A small-molecule ligand and the protein it binds are described below.
Small molecule (SMILES): C[C@H]1CNCCc2ccc(Cl)cc21

Binding-site contacts:
Ligand atom C07 contacts residue ASP134 of chain 1.A at 3.7 Å.
Ligand atom C09 contacts residue SER138 of chain 1.A at 4.0 Å.
Ligand atom C06 contacts residue VAL135 of chain 1.A at 3.9 Å (hydrophobic).
Ligand atom C03 contacts residue PHE328 of chain 1.A at 4.2 Å (hydrophobic).
Ligand atom C03 contacts residue VAL135 of chain 1.A at 4.3 Å (hydrophobic).
Ligand atom C05 contacts residue VAL354 of chain 1.A at 3.9 Å (hydrophobic).
Ligand atom N13 contacts residue ASP134 of chain 1.A at 3.7 Å.
Ligand atom C04 contacts residue ASP134 of chain 1.A at 3.9 Å.
Ligand atom CL12 contacts residue PHE214 of chain 1.A at 4.1 Å.
Ligand atom C05 contacts residue ASP134 of chain 1.A at 4.0 Å.
Ligand atom C04 contacts residue SER138 of chain 1.A at 3.7 Å.
Ligand atom C10 contacts residue PHE328 of chain 1.A at 4.5 Å (hydrophobic).
Ligand atom C03 contacts residue ALA222 of chain 1.A at 4.3 Å (hydrophobic).
Ligand atom CL12 contacts residue SER219 of chain 1.A at 3.6 Å.
Ligand atom C09 contacts residue VAL135 of chain 1.A at 4.1 Å (hydrophobic).
Ligand atom N13 contacts residue VAL354 of chain 1.A at 3.5 Å.
Ligand atom C02 contacts residue SER138 of chain 1.A at 3.3 Å.
Ligand atom N13 contacts residue PHE327 of chain 1.A at 3.8 Å.
Ligand atom C01 contacts residue PHE327 of chain 1.A at 4.4 Å (hydrophobic).
Ligand atom C05 contacts residue PHE327 of chain 1.A at 3.9 Å (hydrophobic).
Ligand atom C03 contacts residue SER138 of chain 1.A at 4.3 Å.
Ligand atom C02 contacts residue VAL135 of chain 1.A at 4.3 Å (hydrophobic).
Ligand atom C11 contacts residue VAL135 of chain 1.A at 3.8 Å (hydrophobic).
Ligand atom CL12 contacts residue GLY218 of chain 1.A at 3.9 Å.
Ligand atom C02 contacts residue PHE328 of chain 1.A at 4.3 Å (hydrophobic).
Ligand atom C08 contacts residue VAL135 of chain 1.A at 4.3 Å (hydrophobic).
Ligand atom C10 contacts residue VAL135 of chain 1.A at 4.2 Å (hydrophobic).

Sequence of chain 1.A:
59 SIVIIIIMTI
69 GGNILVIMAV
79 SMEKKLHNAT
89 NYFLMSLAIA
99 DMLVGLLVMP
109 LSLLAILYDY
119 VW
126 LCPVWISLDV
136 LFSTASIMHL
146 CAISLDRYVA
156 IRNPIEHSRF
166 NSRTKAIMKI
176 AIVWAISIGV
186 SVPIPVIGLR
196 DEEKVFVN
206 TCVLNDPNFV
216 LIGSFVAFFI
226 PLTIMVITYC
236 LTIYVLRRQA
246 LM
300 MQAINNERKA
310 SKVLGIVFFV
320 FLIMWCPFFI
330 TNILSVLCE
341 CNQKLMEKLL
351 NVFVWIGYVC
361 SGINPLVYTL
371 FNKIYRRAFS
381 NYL